Binding-site contacts:
Ligand atom CAU contacts residue TYR70 of chain 1.A at 3.5 Å (hydrophobic).
Ligand atom CAJ contacts residue TRP125 of chain 1.A at 3.1 Å (hydrophobic).
Ligand atom OAG contacts residue ASP155 of chain 1.A at 3.2 Å (salt-bridge).
Ligand atom CAM contacts residue TYR70 of chain 1.A at 3.2 Å (hydrophobic).
Ligand atom CAX contacts residue ILE67 of chain 1.A at 3.7 Å (hydrophobic).
Ligand atom OAB contacts residue PHE65 of chain 1.A at 3.5 Å (h-bond).
Ligand atom OAH contacts residue BHE1 of chain 1.E at 2.7 Å (h-bond).
Ligand atom O2' contacts residue PHE65 of chain 1.A at 2.6 Å (h-bond).
Ligand atom OAD contacts residue TYR70 of chain 1.A at 2.5 Å (h-bond).
Ligand atom C2' contacts residue PHE65 of chain 1.A at 3.3 Å (hydrophobic).
Ligand atom NAQ contacts residue ILE67 of chain 1.A at 2.9 Å (h-bond).
Ligand atom O3' contacts residue ASP155 of chain 1.A at 3.4 Å.
Ligand atom CAV contacts residue TYR70 of chain 1.A at 3.3 Å (hydrophobic).
Ligand atom OAC contacts residue BHE1 of chain 1.E at 2.7 Å (h-bond).
Ligand atom C3' contacts residue TYR70 of chain 1.A at 3.7 Å (hydrophobic).
Ligand atom C2' contacts residue VAL156 of chain 1.A at 3.6 Å (hydrophobic).
Ligand atom CAX contacts residue TYR70 of chain 1.A at 3.6 Å (hydrophobic).
Ligand atom OAI contacts residue ASP155 of chain 1.A at 3.2 Å (salt-bridge).
Ligand atom NAQ contacts residue TYR70 of chain 1.A at 3.4 Å.
Ligand atom PBD contacts residue BHE1 of chain 1.E at 3.6 Å.
Ligand atom O3' contacts residue VAL156 of chain 1.A at 3.1 Å (h-bond).
Ligand atom O3' contacts residue ASP157 of chain 1.A at 3.0 Å (salt-bridge).
Ligand atom C5' contacts residue ASP155 of chain 1.A at 3.6 Å.
Ligand atom PBE contacts residue MN1 of chain 1.C at 3.4 Å.
Ligand atom O2' contacts residue VAL156 of chain 1.A at 3.5 Å (h-bond).
Ligand atom OAD contacts residue LYS290 of chain 1.A at 3.5 Å.
Ligand atom OAI contacts residue MN1 of chain 1.C at 2.1 Å.
Ligand atom OAG contacts residue MN1 of chain 1.C at 2.2 Å.
Ligand atom CAN contacts residue TRP125 of chain 1.A at 3.6 Å (hydrophobic).
Ligand atom CAX contacts residue VAL128 of chain 1.A at 3.6 Å (hydrophobic).
Ligand atom OAA contacts residue TYR70 of chain 1.A at 3.3 Å.
Ligand atom OAT contacts residue MN1 of chain 1.C at 3.5 Å.
Ligand atom CAW contacts residue TYR70 of chain 1.A at 3.2 Å (hydrophobic).
Ligand atom PBD contacts residue MN1 of chain 1.C at 3.3 Å.
Ligand atom OAB contacts residue ILE67 of chain 1.A at 2.9 Å (h-bond).
Ligand atom CAK contacts residue TRP125 of chain 1.A at 3.5 Å (hydrophobic).
Ligand atom C2' contacts residue TYR70 of chain 1.A at 3.6 Å (hydrophobic).
Ligand atom CAL contacts residue TRP125 of chain 1.A at 3.2 Å (hydrophobic).
Ligand atom OAI contacts residue ASP157 of chain 1.A at 2.9 Å (salt-bridge).
Ligand atom OAH contacts residue LYS290 of chain 1.A at 2.9 Å (salt-bridge).

Sequence of chain 1.A:
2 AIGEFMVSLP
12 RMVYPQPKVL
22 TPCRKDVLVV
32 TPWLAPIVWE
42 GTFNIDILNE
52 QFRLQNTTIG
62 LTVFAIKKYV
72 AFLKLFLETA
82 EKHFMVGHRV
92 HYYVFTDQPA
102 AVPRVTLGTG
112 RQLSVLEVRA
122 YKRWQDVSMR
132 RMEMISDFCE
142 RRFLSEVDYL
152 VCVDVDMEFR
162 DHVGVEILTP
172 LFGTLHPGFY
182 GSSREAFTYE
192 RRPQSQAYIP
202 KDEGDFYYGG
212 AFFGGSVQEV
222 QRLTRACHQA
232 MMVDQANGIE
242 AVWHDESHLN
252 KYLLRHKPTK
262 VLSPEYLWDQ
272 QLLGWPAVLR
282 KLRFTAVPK

This small molecule binds to this protein.
Small molecule (SMILES): O=c1[nH]c(=O)n([C@@H]2O[C@H](COP(=O)(O)OP(=O)(O)O)[C@@H](O)[C@H]2O)cc1-c1ccccc1